Binding-site contacts:
Ligand atom O53 contacts residue ARG302 of chain 1.D at 3.5 Å (salt-bridge).
Ligand atom O1B contacts residue GLN418 of chain 1.D at 4.0 Å.
Ligand atom O12 contacts residue GLN418 of chain 1.D at 3.4 Å.
Ligand atom O5 contacts residue LYS484 of chain 1.D at 3.9 Å.
Ligand atom C3B contacts residue PHE416 of chain 1.D at 3.4 Å (hydrophobic).
Ligand atom C1B contacts residue PHE416 of chain 1.D at 4.1 Å (hydrophobic).
Ligand atom O5 contacts residue ARG302 of chain 1.D at 4.1 Å.
Ligand atom C1C contacts residue THR419 of chain 1.D at 3.9 Å.
Ligand atom O1B contacts residue PHE416 of chain 1.D at 3.2 Å (h-bond).
Ligand atom O42 contacts residue ARG584 of chain 1.D at 3.2 Å (salt-bridge).
Ligand atom O11 contacts residue THR419 of chain 1.D at 4.3 Å.
Ligand atom P5 contacts residue ARG302 of chain 1.D at 3.8 Å.
Ligand atom C5 contacts residue ARG302 of chain 1.D at 3.4 Å.
Ligand atom O13 contacts residue THR419 of chain 1.D at 4.2 Å.
Ligand atom O43 contacts residue ARG584 of chain 1.D at 4.4 Å.
Ligand atom O1 contacts residue ARG302 of chain 1.D at 3.9 Å.
Ligand atom C6B contacts residue PHE416 of chain 1.D at 4.3 Å (hydrophobic).
Ligand atom O6 contacts residue ARG302 of chain 1.D at 2.9 Å (salt-bridge).
Ligand atom O52 contacts residue ARG302 of chain 1.D at 2.9 Å (salt-bridge).
Ligand atom O12 contacts residue GLY417 of chain 1.D at 4.1 Å.
Ligand atom O11 contacts residue GLN418 of chain 1.D at 3.4 Å (h-bond).
Ligand atom C1 contacts residue ARG302 of chain 1.D at 3.5 Å.
Ligand atom O1B contacts residue GLY417 of chain 1.D at 3.1 Å (h-bond).
Ligand atom C7B contacts residue PHE416 of chain 1.D at 3.7 Å (hydrophobic).
Ligand atom C5B contacts residue PHE416 of chain 1.D at 4.0 Å (hydrophobic).
Ligand atom C8B contacts residue PHE416 of chain 1.D at 3.9 Å (hydrophobic).
Ligand atom C6 contacts residue ARG302 of chain 1.D at 3.5 Å.
Ligand atom C8A contacts residue MET491 of chain 1.D at 4.4 Å (hydrophobic).
Ligand atom P1 contacts residue GLN418 of chain 1.D at 4.2 Å.
Ligand atom C1B contacts residue GLY417 of chain 1.D at 4.1 Å.
Ligand atom C2B contacts residue PHE416 of chain 1.D at 4.4 Å (hydrophobic).

Sequence of chain 1.D:
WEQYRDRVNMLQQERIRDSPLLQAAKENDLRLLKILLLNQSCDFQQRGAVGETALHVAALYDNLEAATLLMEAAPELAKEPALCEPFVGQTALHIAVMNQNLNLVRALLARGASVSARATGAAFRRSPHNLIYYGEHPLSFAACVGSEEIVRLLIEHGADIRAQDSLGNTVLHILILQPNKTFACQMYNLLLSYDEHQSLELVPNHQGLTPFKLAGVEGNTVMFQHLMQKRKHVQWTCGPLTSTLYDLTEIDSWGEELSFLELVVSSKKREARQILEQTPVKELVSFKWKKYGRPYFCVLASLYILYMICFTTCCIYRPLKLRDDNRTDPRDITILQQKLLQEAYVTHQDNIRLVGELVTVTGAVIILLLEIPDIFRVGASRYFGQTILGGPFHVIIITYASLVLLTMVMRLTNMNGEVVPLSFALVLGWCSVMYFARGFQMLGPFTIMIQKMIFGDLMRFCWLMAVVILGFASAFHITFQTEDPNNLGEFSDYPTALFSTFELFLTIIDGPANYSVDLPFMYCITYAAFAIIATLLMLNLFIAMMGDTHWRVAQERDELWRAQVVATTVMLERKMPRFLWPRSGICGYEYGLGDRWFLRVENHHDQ

A small-molecule ligand and the protein it binds are described below.
Small molecule (SMILES): CCCCCCCC(=O)OC[C@H](COP(=O)(O)O[C@@H]1[C@H](O)[C@H](O)[C@@H](OP(=O)(O)O)[C@H](OP(=O)(O)O)[C@H]1O)OC(=O)CCCCCCC